Sequence of chain 3.A:
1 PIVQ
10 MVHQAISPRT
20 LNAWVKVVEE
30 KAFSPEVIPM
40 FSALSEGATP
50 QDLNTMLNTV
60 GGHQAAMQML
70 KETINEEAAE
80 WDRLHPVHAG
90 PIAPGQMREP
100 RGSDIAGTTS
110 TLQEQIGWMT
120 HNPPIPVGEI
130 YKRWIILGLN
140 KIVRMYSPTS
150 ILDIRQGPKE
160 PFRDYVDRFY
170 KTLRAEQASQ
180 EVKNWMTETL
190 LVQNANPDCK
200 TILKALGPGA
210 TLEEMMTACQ

A small-molecule ligand and the protein it binds are described below.
Small molecule (SMILES): CC(C)[C@H](NC(=O)CNC(=O)[C@H](CO)NC(=O)[C@@H]1CCCN1C(=O)[C@@H](N)CO)C(=O)N[C@@H](Cc1ccccc1)C(=O)N[C@H](C(=O)N[C@@H](Cc1ccccc1)C(=O)NCC=O)[C@@H](C)O

Binding-site contacts:
Ligand atom OG contacts residue GLN176 of chain 4.A at 3.3 Å (h-bond).
Ligand atom OG1 contacts residue ARG173 of chain 4.A at 3.7 Å.
Ligand atom C contacts residue ASN53 of chain 3.A at 3.5 Å.
Ligand atom CZ contacts residue MET66 of chain 3.A at 3.2 Å (hydrophobic).
Ligand atom CE2 contacts residue ILE37 of chain 4.A at 3.7 Å (hydrophobic).
Ligand atom CB contacts residue ASN53 of chain 3.A at 3.1 Å.
Ligand atom N contacts residue ASN57 of chain 3.A at 3.0 Å (h-bond).
Ligand atom CG2 contacts residue PRO38 of chain 4.A at 3.8 Å (hydrophobic).
Ligand atom O contacts residue GLN176 of chain 4.A at 3.7 Å.
Ligand atom CG contacts residue ARG143 of chain 4.A at 3.5 Å.
Ligand atom N contacts residue GLN176 of chain 4.A at 3.2 Å (h-bond).
Ligand atom CA contacts residue ASN57 of chain 3.A at 3.8 Å.
Ligand atom CA contacts residue GLN176 of chain 4.A at 3.3 Å.
Ligand atom CB contacts residue GLN176 of chain 4.A at 3.3 Å.
Ligand atom CD2 contacts residue ASN57 of chain 3.A at 3.2 Å.
Ligand atom CD contacts residue ARG143 of chain 4.A at 3.7 Å.
Ligand atom CZ contacts residue PRO38 of chain 4.A at 3.6 Å (hydrophobic).
Ligand atom CA contacts residue ASN139 of chain 4.A at 3.6 Å.
Ligand atom CA contacts residue ASN57 of chain 3.A at 3.4 Å.
Ligand atom N contacts residue ASN57 of chain 3.A at 3.0 Å (h-bond).
Ligand atom O contacts residue ARG173 of chain 4.A at 3.1 Å (salt-bridge).
Ligand atom CZ contacts residue SER41 of chain 4.A at 3.7 Å.
Ligand atom CD1 contacts residue ASN57 of chain 3.A at 3.3 Å.
Ligand atom CD2 contacts residue LEU56 of chain 3.A at 3.6 Å (hydrophobic).
Ligand atom N contacts residue ASN57 of chain 3.A at 3.1 Å (h-bond).
Ligand atom O contacts residue ASN53 of chain 3.A at 3.1 Å (h-bond).
Ligand atom CG2 contacts residue PRO34 of chain 4.A at 3.3 Å (hydrophobic).
Ligand atom CA contacts residue ASN53 of chain 3.A at 3.6 Å.
Ligand atom OG contacts residue ALA177 of chain 4.A at 3.0 Å (h-bond).
Ligand atom O contacts residue GLY106 of chain 3.A at 3.1 Å (h-bond).
Ligand atom O contacts residue THR107 of chain 3.A at 3.5 Å.
Ligand atom N contacts residue ASN53 of chain 3.A at 3.8 Å.
Ligand atom CE1 contacts residue MET66 of chain 3.A at 3.6 Å (hydrophobic).
Ligand atom CG1 contacts residue GLN176 of chain 4.A at 3.4 Å.
Ligand atom CA contacts residue GLN176 of chain 4.A at 3.7 Å.
Ligand atom N contacts residue GLN176 of chain 4.A at 3.2 Å (h-bond).
Ligand atom CG2 contacts residue ILE37 of chain 4.A at 3.6 Å (hydrophobic).
Ligand atom CE1 contacts residue LYS70 of chain 3.A at 3.6 Å.
Ligand atom C contacts residue GLN176 of chain 4.A at 3.6 Å.
Ligand atom CE1 contacts residue PRO38 of chain 4.A at 3.7 Å (hydrophobic).

Sequence of chain 4.A:
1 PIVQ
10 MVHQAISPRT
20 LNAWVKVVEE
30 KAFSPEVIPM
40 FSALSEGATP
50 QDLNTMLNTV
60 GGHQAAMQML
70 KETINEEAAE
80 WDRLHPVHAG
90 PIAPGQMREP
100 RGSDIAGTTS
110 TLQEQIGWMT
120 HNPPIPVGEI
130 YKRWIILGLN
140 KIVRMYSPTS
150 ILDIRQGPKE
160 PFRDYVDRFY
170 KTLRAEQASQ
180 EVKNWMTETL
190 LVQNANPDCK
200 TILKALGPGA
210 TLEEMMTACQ